Binding-site contacts:
Ligand atom C5 contacts residue THR39 of chain 1.A at 4.3 Å.
Ligand atom C7 contacts residue ARG316 of chain 1.A at 4.0 Å.
Ligand atom O6 contacts residue ASN37 of chain 1.A at 4.5 Å.
Ligand atom O5 contacts residue ASN42 of chain 1.A at 3.9 Å.
Ligand atom C8 contacts residue ASP314 of chain 1.A at 3.3 Å.
Ligand atom C6 contacts residue GLU41 of chain 1.A at 4.2 Å.
Ligand atom C8 contacts residue ARG316 of chain 1.A at 3.2 Å.
Ligand atom C3 contacts residue ASN37 of chain 1.A at 3.7 Å.
Ligand atom C5 contacts residue ASN37 of chain 1.A at 3.5 Å.
Ligand atom O5 contacts residue ASN37 of chain 1.A at 2.2 Å (h-bond).
Ligand atom C6 contacts residue THR39 of chain 1.A at 4.2 Å.
Ligand atom C2 contacts residue ASN37 of chain 1.A at 2.4 Å.
Ligand atom C1 contacts residue ASN37 of chain 1.A at 1.4 Å.
Ligand atom C7 contacts residue ASN37 of chain 1.A at 3.7 Å.
Ligand atom C4 contacts residue ASN37 of chain 1.A at 4.0 Å.
Ligand atom O6 contacts residue THR39 of chain 1.A at 2.8 Å (h-bond).
Ligand atom N2 contacts residue ASN37 of chain 1.A at 3.1 Å (h-bond).
Ligand atom O6 contacts residue GLU41 of chain 1.A at 4.1 Å.
Ligand atom O5 contacts residue THR39 of chain 1.A at 3.8 Å.
Ligand atom O7 contacts residue ARG316 of chain 1.A at 4.2 Å.
Ligand atom C1 contacts residue THR39 of chain 1.A at 4.3 Å.
Ligand atom O7 contacts residue ASN37 of chain 1.A at 3.8 Å.
Ligand atom O6 contacts residue ASN42 of chain 1.A at 4.1 Å.

The small molecule below binds the protein below.
Small molecule (SMILES): CC(=O)N[C@@H]1[C@@H](O)[C@H](O)[C@@H](CO)O[C@H]1O

Sequence of chain 1.A:
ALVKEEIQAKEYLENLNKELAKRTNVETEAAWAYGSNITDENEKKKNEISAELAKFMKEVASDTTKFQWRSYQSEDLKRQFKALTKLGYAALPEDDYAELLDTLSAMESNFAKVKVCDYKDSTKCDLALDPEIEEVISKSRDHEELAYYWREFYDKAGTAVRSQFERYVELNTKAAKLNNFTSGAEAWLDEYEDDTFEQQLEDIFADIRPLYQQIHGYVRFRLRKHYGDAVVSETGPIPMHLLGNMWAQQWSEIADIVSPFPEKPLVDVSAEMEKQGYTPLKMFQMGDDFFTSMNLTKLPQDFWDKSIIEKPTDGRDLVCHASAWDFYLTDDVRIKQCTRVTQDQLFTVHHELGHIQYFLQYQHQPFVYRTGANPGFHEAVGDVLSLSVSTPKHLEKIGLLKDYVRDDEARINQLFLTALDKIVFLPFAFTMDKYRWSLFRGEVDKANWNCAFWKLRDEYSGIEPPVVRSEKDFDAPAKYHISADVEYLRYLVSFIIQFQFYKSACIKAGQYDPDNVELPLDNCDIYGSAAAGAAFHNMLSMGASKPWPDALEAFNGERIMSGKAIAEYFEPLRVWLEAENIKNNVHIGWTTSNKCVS